Sequence of chain 1.D:
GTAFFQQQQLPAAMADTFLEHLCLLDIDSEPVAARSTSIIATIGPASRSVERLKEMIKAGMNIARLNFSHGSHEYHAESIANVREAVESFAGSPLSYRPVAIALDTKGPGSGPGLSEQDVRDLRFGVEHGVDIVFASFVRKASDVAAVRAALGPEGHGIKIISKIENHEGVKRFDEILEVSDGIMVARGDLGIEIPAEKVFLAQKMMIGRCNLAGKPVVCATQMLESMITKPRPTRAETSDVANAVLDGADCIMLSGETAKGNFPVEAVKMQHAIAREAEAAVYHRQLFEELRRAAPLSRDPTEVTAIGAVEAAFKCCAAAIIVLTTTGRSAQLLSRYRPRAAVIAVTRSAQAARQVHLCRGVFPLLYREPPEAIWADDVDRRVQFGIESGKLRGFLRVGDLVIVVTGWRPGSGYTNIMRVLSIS

Binding-site contacts:
Ligand atom O6 contacts residue THR349 of chain 1.D at 3.1 Å (h-bond).
Ligand atom O4P contacts residue THR350 of chain 1.D at 2.7 Å (h-bond).
Ligand atom O3 contacts residue ARG432 of chain 1.D at 2.6 Å (salt-bridge).
Ligand atom O4P contacts residue SER435 of chain 1.D at 2.7 Å (h-bond).
Ligand atom C3 contacts residue GLY434 of chain 1.D at 3.4 Å.
Ligand atom O2 contacts residue GLY430 of chain 1.D at 3.5 Å (h-bond).
Ligand atom O6P contacts residue THR348 of chain 1.D at 2.6 Å (h-bond).
Ligand atom C5 contacts residue GLY434 of chain 1.D at 3.4 Å.
Ligand atom O6 contacts residue THR348 of chain 1.D at 3.6 Å.
Ligand atom O1P contacts residue PRO433 of chain 1.D at 3.7 Å.
Ligand atom O3 contacts residue GLY430 of chain 1.D at 3.2 Å.
Ligand atom C6 contacts residue THR438 of chain 1.D at 3.4 Å.
Ligand atom C6 contacts residue SER353 of chain 1.D at 3.8 Å.
Ligand atom O5P contacts residue SER353 of chain 1.D at 3.8 Å.
Ligand atom O2P contacts residue ARG405 of chain 1.D at 2.5 Å (salt-bridge).
Ligand atom P1 contacts residue ARG405 of chain 1.D at 3.6 Å.
Ligand atom O4P contacts residue THR348 of chain 1.D at 3.6 Å.
Ligand atom P2 contacts residue THR349 of chain 1.D at 3.7 Å.
Ligand atom O4 contacts residue TYR437 of chain 1.D at 2.8 Å (h-bond).
Ligand atom O5 contacts residue LEU347 of chain 1.D at 3.7 Å.
Ligand atom P2 contacts residue THR348 of chain 1.D at 3.5 Å.
Ligand atom O2 contacts residue LEU347 of chain 1.D at 3.5 Å.
Ligand atom O1P contacts residue GLY434 of chain 1.D at 2.9 Å (h-bond).
Ligand atom O4 contacts residue GLY436 of chain 1.D at 3.8 Å.
Ligand atom O4 contacts residue GLY434 of chain 1.D at 2.5 Å (h-bond).
Ligand atom O4P contacts residue THR349 of chain 1.D at 3.2 Å (h-bond).
Ligand atom C3 contacts residue ARG432 of chain 1.D at 3.3 Å.
Ligand atom C4 contacts residue GLY434 of chain 1.D at 3.3 Å.
Ligand atom O6P contacts residue ARG352 of chain 1.D at 3.8 Å.
Ligand atom O6P contacts residue SER353 of chain 1.D at 2.7 Å (h-bond).
Ligand atom C6 contacts residue LEU347 of chain 1.D at 3.6 Å (hydrophobic).
Ligand atom O1 contacts residue GLY434 of chain 1.D at 3.7 Å.
Ligand atom O5P contacts residue GLY436 of chain 1.D at 2.9 Å (h-bond).
Ligand atom P2 contacts residue SER435 of chain 1.D at 3.4 Å.
Ligand atom O4 contacts residue THR438 of chain 1.D at 3.5 Å (h-bond).
Ligand atom O3P contacts residue TRP398 of chain 1.D at 2.7 Å (h-bond).
Ligand atom O3P contacts residue ARG405 of chain 1.D at 3.1 Å (salt-bridge).
Ligand atom O3 contacts residue TRP398 of chain 1.D at 3.7 Å.
Ligand atom O5P contacts residue SER435 of chain 1.D at 3.0 Å (h-bond).
Ligand atom P2 contacts residue SER353 of chain 1.D at 3.7 Å.

This protein binds this small molecule.
Small molecule (SMILES): O=P(O)(O)OC[C@H]1O[C@](O)(COP(=O)(O)O)[C@@H](O)[C@@H]1O